Sequence of chain 1.E:
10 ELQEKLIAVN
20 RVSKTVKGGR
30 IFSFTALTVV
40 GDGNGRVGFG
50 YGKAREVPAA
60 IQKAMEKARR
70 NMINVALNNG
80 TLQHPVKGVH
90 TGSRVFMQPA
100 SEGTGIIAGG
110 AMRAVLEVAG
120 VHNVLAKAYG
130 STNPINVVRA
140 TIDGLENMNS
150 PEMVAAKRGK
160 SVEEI

This protein binds this small molecule.
Small molecule (SMILES): CN[C@@H]1[C@H](O)[C@H](NC)[C@H]2O[C@@]3(O)C(=O)C[C@@H](C)O[C@H]3O[C@@H]2[C@H]1O

Binding-site contacts:
Ligand atom C3 contacts residue LYS26 of chain 1.E at 3.9 Å.
Ligand atom C2M contacts residue GLY27 of chain 1.E at 4.1 Å.
Ligand atom C2M contacts residue LYS26 of chain 1.E at 4.1 Å.
Ligand atom C2 contacts residue GLY27 of chain 1.E at 4.4 Å.
Ligand atom C3 contacts residue GLY27 of chain 1.E at 3.8 Å.